Sequence of chain 1.B:
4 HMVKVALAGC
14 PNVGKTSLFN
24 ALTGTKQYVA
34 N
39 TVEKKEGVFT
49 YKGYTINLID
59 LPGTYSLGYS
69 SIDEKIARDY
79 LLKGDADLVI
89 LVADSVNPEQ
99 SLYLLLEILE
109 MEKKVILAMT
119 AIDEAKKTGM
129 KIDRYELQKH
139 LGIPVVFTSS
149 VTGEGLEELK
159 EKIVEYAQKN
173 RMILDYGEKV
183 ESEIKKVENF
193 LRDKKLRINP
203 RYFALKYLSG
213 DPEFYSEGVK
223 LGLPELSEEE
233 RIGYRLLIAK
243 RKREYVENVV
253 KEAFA

A small-molecule ligand and the protein it binds are described below.
Small molecule (SMILES): Nc1nc2c(ncn2[C@@H]2O[C@H](CO[P](=O)(O)O[P](=O)(O)NP(=O)(O)O)[C@@H](O)[C@H]2O)c(=O)[nH]1

Binding-site contacts:
Ligand atom N1 contacts residue ALA119 of chain 1.B at 3.4 Å.
Ligand atom O1A contacts residue THR19 of chain 1.B at 3.5 Å (h-bond).
Ligand atom C2 contacts residue VAL149 of chain 1.B at 3.5 Å (hydrophobic).
Ligand atom C8 contacts residue GLY17 of chain 1.B at 3.7 Å.
Ligand atom C6 contacts residue ALA119 of chain 1.B at 3.4 Å (hydrophobic).
Ligand atom O5' contacts residue SER20 of chain 1.B at 3.6 Å (h-bond).
Ligand atom O3G contacts residue PRO14 of chain 1.B at 3.5 Å.
Ligand atom O6 contacts residue ALA119 of chain 1.B at 3.2 Å (h-bond).
Ligand atom PB contacts residue LYS18 of chain 1.B at 3.5 Å.
Ligand atom O1B contacts residue GLY17 of chain 1.B at 3.0 Å (h-bond).
Ligand atom N3B contacts residue ASN15 of chain 1.B at 3.3 Å (h-bond).
Ligand atom O6 contacts residue SER148 of chain 1.B at 2.8 Å (h-bond).
Ligand atom O2B contacts residue THR19 of chain 1.B at 2.9 Å (h-bond).
Ligand atom O1B contacts residue VAL16 of chain 1.B at 3.1 Å (h-bond).
Ligand atom O3G contacts residue GLY61 of chain 1.B at 3.6 Å.
Ligand atom O1A contacts residue SER20 of chain 1.B at 2.7 Å (h-bond).
Ligand atom O2B contacts residue LYS18 of chain 1.B at 3.5 Å (salt-bridge).
Ligand atom N1 contacts residue VAL149 of chain 1.B at 3.5 Å.
Ligand atom O6 contacts residue SER147 of chain 1.B at 3.5 Å.
Ligand atom O1A contacts residue GLY17 of chain 1.B at 3.6 Å.
Ligand atom O1G contacts residue MG1 of chain 1.I at 2.1 Å.
Ligand atom PB contacts residue MG1 of chain 1.I at 3.3 Å.
Ligand atom O3A contacts residue LYS18 of chain 1.B at 3.6 Å.
Ligand atom N7 contacts residue SER20 of chain 1.B at 3.6 Å.
Ligand atom O1B contacts residue LYS18 of chain 1.B at 2.7 Å (salt-bridge).
Ligand atom N3B contacts residue MG1 of chain 1.I at 3.4 Å.
Ligand atom O2B contacts residue MG1 of chain 1.I at 2.1 Å.
Ligand atom O3G contacts residue ASN15 of chain 1.B at 3.0 Å (h-bond).
Ligand atom N1 contacts residue ASP121 of chain 1.B at 2.9 Å (salt-bridge).
Ligand atom O3A contacts residue GLY17 of chain 1.B at 3.1 Å (h-bond).
Ligand atom O2G contacts residue ASN15 of chain 1.B at 3.0 Å (h-bond).
Ligand atom C8 contacts residue SER20 of chain 1.B at 3.3 Å.
Ligand atom O6 contacts residue THR118 of chain 1.B at 3.6 Å.
Ligand atom C5' contacts residue ASN15 of chain 1.B at 3.7 Å.
Ligand atom N2 contacts residue ASP121 of chain 1.B at 3.0 Å (salt-bridge).
Ligand atom PG contacts residue MG1 of chain 1.I at 3.2 Å.
Ligand atom PG contacts residue ASN15 of chain 1.B at 3.5 Å.
Ligand atom O3G contacts residue LYS18 of chain 1.B at 2.8 Å (salt-bridge).
Ligand atom O1B contacts residue ASN15 of chain 1.B at 3.4 Å (h-bond).
Ligand atom O6 contacts residue ASP121 of chain 1.B at 3.6 Å.